Binding-site contacts:
Ligand atom C1 contacts residue GLY35 of chain 1.A at 4.1 Å.
Ligand atom O3 contacts residue ASN34 of chain 1.A at 4.0 Å.
Ligand atom C2 contacts residue ASN34 of chain 1.A at 4.4 Å.
Ligand atom C1 contacts residue LYS25 of chain 1.A at 4.5 Å.
Ligand atom C2 contacts residue GLU29 of chain 1.A at 4.0 Å.
Ligand atom C3 contacts residue GLY35 of chain 1.A at 3.7 Å.
Ligand atom O1 contacts residue VAL36 of chain 1.A at 3.5 Å (h-bond).
Ligand atom C2 contacts residue ILE33 of chain 1.A at 4.4 Å (hydrophobic).
Ligand atom C1 contacts residue GLU29 of chain 1.A at 4.3 Å.
Ligand atom C2 contacts residue VAL36 of chain 1.A at 4.5 Å (hydrophobic).
Ligand atom O3 contacts residue VAL36 of chain 1.A at 4.0 Å.
Ligand atom O3 contacts residue GLY35 of chain 1.A at 3.0 Å (h-bond).
Ligand atom C3 contacts residue ASN34 of chain 1.A at 3.6 Å.
Ligand atom C1 contacts residue VAL36 of chain 1.A at 3.4 Å (hydrophobic).
Ligand atom C2 contacts residue GLY35 of chain 1.A at 4.5 Å.
Ligand atom O1 contacts residue ILE33 of chain 1.A at 2.6 Å (h-bond).
Ligand atom O1 contacts residue GLU29 of chain 1.A at 4.4 Å.
Ligand atom O1 contacts residue ALA28 of chain 1.A at 3.7 Å.
Ligand atom O1 contacts residue GLY35 of chain 1.A at 3.8 Å.
Ligand atom O1 contacts residue ASN34 of chain 1.A at 3.7 Å.
Ligand atom C1 contacts residue ILE33 of chain 1.A at 4.0 Å (hydrophobic).

Sequence of chain 1.A:
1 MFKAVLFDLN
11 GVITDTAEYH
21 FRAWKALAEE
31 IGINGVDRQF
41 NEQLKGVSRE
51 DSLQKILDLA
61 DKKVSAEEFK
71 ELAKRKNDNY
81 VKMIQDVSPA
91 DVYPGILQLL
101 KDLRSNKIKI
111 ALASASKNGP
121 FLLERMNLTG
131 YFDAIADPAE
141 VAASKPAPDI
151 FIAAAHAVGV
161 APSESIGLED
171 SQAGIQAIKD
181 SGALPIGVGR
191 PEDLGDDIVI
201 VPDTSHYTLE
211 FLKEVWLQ

This protein binds this small molecule.
Small molecule (SMILES): OCCCO